Sequence of chain 1.P:
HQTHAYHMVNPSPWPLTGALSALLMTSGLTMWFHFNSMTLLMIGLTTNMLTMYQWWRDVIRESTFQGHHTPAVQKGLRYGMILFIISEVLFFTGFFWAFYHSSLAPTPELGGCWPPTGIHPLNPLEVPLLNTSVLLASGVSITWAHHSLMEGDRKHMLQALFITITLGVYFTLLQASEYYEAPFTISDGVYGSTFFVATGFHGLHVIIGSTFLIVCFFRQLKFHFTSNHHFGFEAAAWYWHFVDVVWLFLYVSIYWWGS

This protein binds this small molecule.
Small molecule (SMILES): CCCCCCCCCCO[C@@H]1O[C@H](CO)[C@@H](O[C@H]2O[C@H](CO)[C@@H](O)[C@H](O)[C@H]2O)[C@H](O)[C@H]1O

Sequence of chain 1.W:
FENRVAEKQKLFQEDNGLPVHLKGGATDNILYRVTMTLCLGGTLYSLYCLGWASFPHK

Binding-site contacts:
Ligand atom C22 contacts residue CYS49 of chain 1.W at 3.9 Å (hydrophobic).
Ligand atom C11 contacts residue LYS58 of chain 1.W at 4.0 Å.
Ligand atom C4 contacts residue TRP52 of chain 1.W at 3.8 Å (hydrophobic).
Ligand atom C3 contacts residue DMU1 of chain 1.MD at 3.9 Å.
Ligand atom C6 contacts residue TRP52 of chain 1.W at 3.8 Å (hydrophobic).
Ligand atom C25 contacts residue THR32 of chain 1.P at 4.1 Å.
Ligand atom O49 contacts residue TYR48 of chain 1.W at 3.4 Å.
Ligand atom C10 contacts residue DMU1 of chain 1.MD at 3.6 Å.
Ligand atom C37 contacts residue SER29 of chain 1.P at 3.7 Å.
Ligand atom C19 contacts residue CYS49 of chain 1.W at 4.0 Å (hydrophobic).
Ligand atom C19 contacts residue MET33 of chain 1.P at 3.1 Å (hydrophobic).
Ligand atom O55 contacts residue TYR48 of chain 1.W at 4.0 Å.
Ligand atom O49 contacts residue CYS49 of chain 1.W at 3.4 Å (h-bond).
Ligand atom C22 contacts residue PHE37 of chain 1.P at 3.4 Å (hydrophobic).
Ligand atom C5 contacts residue DMU1 of chain 1.MD at 3.6 Å.
Ligand atom C1 contacts residue TYR45 of chain 1.W at 4.1 Å (hydrophobic).
Ligand atom C18 contacts residue PHE37 of chain 1.P at 3.2 Å (hydrophobic).
Ligand atom O6 contacts residue DMU1 of chain 1.MD at 2.9 Å.
Ligand atom O5 contacts residue PHE37 of chain 1.P at 3.9 Å.
Ligand atom O2 contacts residue LYS58 of chain 1.W at 4.1 Å.
Ligand atom C19 contacts residue PHE37 of chain 1.P at 3.7 Å (hydrophobic).
Ligand atom C28 contacts residue THR32 of chain 1.P at 4.0 Å.
Ligand atom C34 contacts residue LEU145 of chain 1.N at 4.0 Å (hydrophobic).
Ligand atom C1 contacts residue CYS49 of chain 1.W at 4.1 Å (hydrophobic).
Ligand atom C11 contacts residue DMU1 of chain 1.MD at 4.0 Å.
Ligand atom O61 contacts residue PHE37 of chain 1.P at 3.0 Å (h-bond).
Ligand atom O3 contacts residue DMU1 of chain 1.MD at 3.6 Å (h-bond).
Ligand atom O1 contacts residue DMU1 of chain 1.MD at 3.2 Å (h-bond).
Ligand atom C43 contacts residue SER46 of chain 1.W at 3.8 Å.
Ligand atom O16 contacts residue CYS49 of chain 1.W at 3.4 Å (h-bond).
Ligand atom C22 contacts residue MET33 of chain 1.P at 4.1 Å (hydrophobic).
Ligand atom C25 contacts residue PHE37 of chain 1.P at 3.6 Å (hydrophobic).
Ligand atom C37 contacts residue SER46 of chain 1.W at 3.6 Å.
Ligand atom O5 contacts residue TRP52 of chain 1.W at 3.8 Å.
Ligand atom O49 contacts residue TYR45 of chain 1.W at 4.0 Å.
Ligand atom C25 contacts residue MET33 of chain 1.P at 3.8 Å (hydrophobic).
Ligand atom C43 contacts residue LEU110 of chain 1.N at 3.5 Å (hydrophobic).
Ligand atom C57 contacts residue TRP52 of chain 1.W at 3.5 Å (hydrophobic).
Ligand atom C40 contacts residue ALA114 of chain 1.N at 4.0 Å (hydrophobic).
Ligand atom O2 contacts residue TRP52 of chain 1.W at 3.6 Å.

Sequence of chain 1.N:
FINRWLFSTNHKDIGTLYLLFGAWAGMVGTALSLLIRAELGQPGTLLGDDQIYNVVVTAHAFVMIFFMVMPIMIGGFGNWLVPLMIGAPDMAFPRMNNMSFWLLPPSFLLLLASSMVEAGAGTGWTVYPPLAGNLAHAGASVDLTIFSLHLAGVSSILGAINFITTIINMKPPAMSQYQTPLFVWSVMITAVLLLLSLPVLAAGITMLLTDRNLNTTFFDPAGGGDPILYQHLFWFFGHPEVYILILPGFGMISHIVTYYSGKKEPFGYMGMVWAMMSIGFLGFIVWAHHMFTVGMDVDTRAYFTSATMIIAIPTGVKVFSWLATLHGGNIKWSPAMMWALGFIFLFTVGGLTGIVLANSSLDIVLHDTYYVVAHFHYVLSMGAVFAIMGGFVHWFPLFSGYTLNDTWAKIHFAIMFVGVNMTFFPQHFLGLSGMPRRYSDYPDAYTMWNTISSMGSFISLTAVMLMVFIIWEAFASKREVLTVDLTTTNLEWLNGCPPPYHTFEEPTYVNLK